The small molecule below binds the protein below.
Small molecule (SMILES): CC(=O)N[C@@H]1[C@@H](O)[C@H](O)[C@@H](CO)O[C@H]1O

Binding-site contacts:
Ligand atom O5 contacts residue ASN80 of chain 1.D at 3.1 Å (h-bond).
Ligand atom C7 contacts residue ALA86 of chain 1.D at 4.3 Å (hydrophobic).
Ligand atom C3 contacts residue ASN77 of chain 1.D at 3.8 Å.
Ligand atom C2 contacts residue ASN77 of chain 1.D at 2.4 Å.
Ligand atom C6 contacts residue LEU82 of chain 1.D at 4.4 Å (hydrophobic).
Ligand atom O5 contacts residue ASN77 of chain 1.D at 2.3 Å (h-bond).
Ligand atom C8 contacts residue ASN77 of chain 1.D at 4.5 Å.
Ligand atom O7 contacts residue VAL87 of chain 1.D at 3.0 Å (h-bond).
Ligand atom C8 contacts residue VAL87 of chain 1.D at 4.3 Å (hydrophobic).
Ligand atom C1 contacts residue ASN80 of chain 1.D at 3.6 Å.
Ligand atom C8 contacts residue GLN89 of chain 1.D at 3.6 Å.
Ligand atom C7 contacts residue VAL87 of chain 1.D at 4.1 Å (hydrophobic).
Ligand atom O7 contacts residue ASN77 of chain 1.D at 3.4 Å (h-bond).
Ligand atom O5 contacts residue LEU84 of chain 1.D at 4.1 Å.
Ligand atom C6 contacts residue ASN80 of chain 1.D at 3.9 Å.
Ligand atom C7 contacts residue ASN77 of chain 1.D at 3.4 Å.
Ligand atom C4 contacts residue ASN77 of chain 1.D at 4.2 Å.
Ligand atom C1 contacts residue ASN77 of chain 1.D at 1.4 Å.
Ligand atom O6 contacts residue LEU84 of chain 1.D at 3.9 Å.
Ligand atom O3 contacts residue GLN89 of chain 1.D at 3.4 Å (h-bond).
Ligand atom C8 contacts residue ALA86 of chain 1.D at 4.2 Å (hydrophobic).
Ligand atom O7 contacts residue ALA86 of chain 1.D at 3.5 Å.
Ligand atom N2 contacts residue GLN89 of chain 1.D at 3.9 Å.
Ligand atom C2 contacts residue GLN89 of chain 1.D at 4.4 Å.
Ligand atom O7 contacts residue GLN89 of chain 1.D at 3.4 Å (h-bond).
Ligand atom N2 contacts residue ASN77 of chain 1.D at 2.9 Å (h-bond).
Ligand atom C5 contacts residue ASN77 of chain 1.D at 3.7 Å.
Ligand atom C5 contacts residue ASN80 of chain 1.D at 3.6 Å.
Ligand atom C7 contacts residue GLN89 of chain 1.D at 3.4 Å.

Sequence of chain 1.D:
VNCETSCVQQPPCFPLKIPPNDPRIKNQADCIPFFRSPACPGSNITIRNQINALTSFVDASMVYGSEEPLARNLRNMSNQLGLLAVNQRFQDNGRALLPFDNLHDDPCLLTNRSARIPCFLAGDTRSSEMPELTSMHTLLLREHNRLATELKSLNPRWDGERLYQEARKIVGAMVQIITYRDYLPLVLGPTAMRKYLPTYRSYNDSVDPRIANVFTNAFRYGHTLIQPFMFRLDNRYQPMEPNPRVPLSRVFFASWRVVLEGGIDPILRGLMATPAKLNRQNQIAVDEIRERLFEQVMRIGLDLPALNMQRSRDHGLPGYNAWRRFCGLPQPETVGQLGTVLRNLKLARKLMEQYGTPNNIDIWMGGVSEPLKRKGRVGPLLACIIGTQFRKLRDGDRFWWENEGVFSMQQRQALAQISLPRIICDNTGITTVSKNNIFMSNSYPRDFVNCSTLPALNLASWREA